Sequence of chain 1.H:
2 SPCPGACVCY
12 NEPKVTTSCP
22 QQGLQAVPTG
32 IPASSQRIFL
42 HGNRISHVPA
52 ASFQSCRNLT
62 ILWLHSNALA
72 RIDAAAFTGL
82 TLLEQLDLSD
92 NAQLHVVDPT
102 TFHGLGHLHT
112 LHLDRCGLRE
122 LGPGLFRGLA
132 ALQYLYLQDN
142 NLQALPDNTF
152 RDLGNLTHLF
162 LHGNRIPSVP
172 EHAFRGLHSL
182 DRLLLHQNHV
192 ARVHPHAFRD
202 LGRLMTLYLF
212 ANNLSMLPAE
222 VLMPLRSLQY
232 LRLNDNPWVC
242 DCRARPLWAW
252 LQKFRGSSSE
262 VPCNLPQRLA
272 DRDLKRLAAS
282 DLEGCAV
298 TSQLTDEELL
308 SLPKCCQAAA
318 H

Binding-site contacts:
Ligand atom C4 contacts residue ASN156 of chain 1.A at 4.2 Å.
Ligand atom C8 contacts residue ALA132 of chain 1.A at 3.7 Å (hydrophobic).
Ligand atom C7 contacts residue ASN156 of chain 1.A at 3.8 Å.
Ligand atom O7 contacts residue ALA132 of chain 1.A at 4.0 Å.
Ligand atom C3 contacts residue ASN156 of chain 1.A at 3.8 Å.
Ligand atom C7 contacts residue ALA131 of chain 1.A at 3.8 Å (hydrophobic).
Ligand atom C5 contacts residue ASN156 of chain 1.A at 3.7 Å.
Ligand atom O6 contacts residue HIS197 of chain 1.H at 3.7 Å.
Ligand atom C7 contacts residue ALA132 of chain 1.A at 4.1 Å (hydrophobic).
Ligand atom C2 contacts residue ASN156 of chain 1.A at 2.5 Å.
Ligand atom O7 contacts residue ALA131 of chain 1.A at 3.5 Å (h-bond).
Ligand atom C1 contacts residue ASN156 of chain 1.A at 1.4 Å.
Ligand atom N2 contacts residue ALA131 of chain 1.A at 3.9 Å.
Ligand atom N2 contacts residue ASN156 of chain 1.A at 2.9 Å (h-bond).
Ligand atom O5 contacts residue ASN156 of chain 1.A at 2.4 Å (h-bond).
Ligand atom C8 contacts residue ASN156 of chain 1.A at 4.2 Å.

Sequence of chain 1.A:
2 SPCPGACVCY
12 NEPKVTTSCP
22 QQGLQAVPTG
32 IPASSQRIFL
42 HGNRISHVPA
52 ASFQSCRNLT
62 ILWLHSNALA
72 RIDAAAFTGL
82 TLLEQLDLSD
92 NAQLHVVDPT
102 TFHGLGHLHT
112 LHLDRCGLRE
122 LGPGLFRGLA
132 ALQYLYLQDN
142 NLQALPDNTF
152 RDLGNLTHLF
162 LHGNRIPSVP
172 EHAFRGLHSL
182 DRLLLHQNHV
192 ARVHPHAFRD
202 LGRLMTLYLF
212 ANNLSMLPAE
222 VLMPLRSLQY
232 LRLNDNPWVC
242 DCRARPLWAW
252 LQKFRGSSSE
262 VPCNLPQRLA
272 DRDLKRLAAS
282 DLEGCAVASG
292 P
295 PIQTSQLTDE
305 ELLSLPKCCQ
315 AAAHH

A small-molecule ligand and the protein it binds are described below.
Small molecule (SMILES): CC(=O)N[C@@H]1[C@@H](O)[C@H](O)[C@@H](CO)O[C@H]1O